The protein below binds the small molecule below.
Small molecule (SMILES): O=C(O)c1ccc2c(c1)OCO2

Binding-site contacts:
Ligand atom CAF contacts residue PRO185 of chain 1.B at 3.5 Å (hydrophobic).
Ligand atom CAK contacts residue VAL187 of chain 1.B at 4.0 Å (hydrophobic).
Ligand atom CAK contacts residue GLY46 of chain 1.B at 3.5 Å.
Ligand atom CAC contacts residue MET195 of chain 1.B at 3.4 Å (hydrophobic).
Ligand atom CAJ contacts residue LYS160 of chain 1.B at 4.2 Å.
Ligand atom OAG contacts residue THR186 of chain 1.B at 3.7 Å.
Ligand atom CAL contacts residue GLY158 of chain 1.B at 4.1 Å.
Ligand atom CAF contacts residue VAL184 of chain 1.B at 3.7 Å (hydrophobic).
Ligand atom OAA contacts residue HIS47 of chain 1.B at 3.6 Å.
Ligand atom CAF contacts residue VAL187 of chain 1.B at 4.4 Å (hydrophobic).
Ligand atom OAH contacts residue GLY46 of chain 1.B at 3.4 Å (h-bond).
Ligand atom CAD contacts residue VAL187 of chain 1.B at 4.1 Å (hydrophobic).
Ligand atom CAC contacts residue HIS44 of chain 1.B at 3.4 Å.
Ligand atom CAJ contacts residue HIS44 of chain 1.B at 3.7 Å.
Ligand atom CAD contacts residue HIS44 of chain 1.B at 4.2 Å.
Ligand atom OAB contacts residue SER196 of chain 1.B at 4.2 Å.
Ligand atom CAC contacts residue LYS160 of chain 1.B at 3.8 Å.
Ligand atom CAL contacts residue LEU50 of chain 1.B at 4.3 Å (hydrophobic).
Ligand atom CAD contacts residue GLY46 of chain 1.B at 3.6 Å.
Ligand atom OAB contacts residue HIS44 of chain 1.B at 3.2 Å (h-bond).
Ligand atom CAD contacts residue LYS160 of chain 1.B at 4.2 Å.
Ligand atom CAL contacts residue GLY46 of chain 1.B at 3.6 Å.
Ligand atom OAB contacts residue HIS47 of chain 1.B at 4.3 Å.
Ligand atom OAB contacts residue LYS160 of chain 1.B at 4.2 Å.
Ligand atom OAG contacts residue GLY46 of chain 1.B at 3.7 Å.
Ligand atom OAA contacts residue ASP161 of chain 1.B at 4.4 Å.
Ligand atom CAF contacts residue GLY158 of chain 1.B at 3.8 Å.
Ligand atom OAH contacts residue GLY158 of chain 1.B at 3.4 Å.
Ligand atom CAD contacts residue MET195 of chain 1.B at 4.1 Å (hydrophobic).
Ligand atom CAE contacts residue LEU50 of chain 1.B at 4.3 Å (hydrophobic).
Ligand atom OAH contacts residue LEU50 of chain 1.B at 3.3 Å.
Ligand atom CAI contacts residue HIS47 of chain 1.B at 4.0 Å.
Ligand atom CAF contacts residue GLY46 of chain 1.B at 3.6 Å.
Ligand atom OAG contacts residue PRO185 of chain 1.B at 3.5 Å (h-bond).
Ligand atom OAB contacts residue MET195 of chain 1.B at 4.0 Å.
Ligand atom CAC contacts residue GLY46 of chain 1.B at 4.2 Å.
Ligand atom CAI contacts residue HIS44 of chain 1.B at 3.8 Å.
Ligand atom CAE contacts residue GLY46 of chain 1.B at 4.3 Å.
Ligand atom OAG contacts residue VAL187 of chain 1.B at 3.2 Å (h-bond).
Ligand atom CAF contacts residue LEU50 of chain 1.B at 3.8 Å (hydrophobic).

Sequence of chain 1.B:
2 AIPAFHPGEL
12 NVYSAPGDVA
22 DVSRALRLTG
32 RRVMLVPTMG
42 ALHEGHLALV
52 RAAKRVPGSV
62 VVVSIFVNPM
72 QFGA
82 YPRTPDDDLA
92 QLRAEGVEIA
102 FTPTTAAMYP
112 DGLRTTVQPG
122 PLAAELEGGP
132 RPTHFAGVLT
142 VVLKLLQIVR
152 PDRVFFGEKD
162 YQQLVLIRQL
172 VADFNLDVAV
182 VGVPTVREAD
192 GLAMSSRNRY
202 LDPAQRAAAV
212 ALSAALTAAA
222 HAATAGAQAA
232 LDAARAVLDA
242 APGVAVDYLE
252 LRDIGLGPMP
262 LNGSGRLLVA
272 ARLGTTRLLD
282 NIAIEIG